The small molecule below binds the protein below.
Small molecule (SMILES): OC[C@H]1O[C@H](O[C@@H]2[C@@H](OC[C@H]3O[C@H](OC[C@H]4OC[C@@H](O)[C@@H](O[C@H]5O[C@H](CO)[C@@H](O)[C@H](O)[C@@H]5O[C@H]5O[C@H](CO)[C@@H](O)[C@H](O)[C@@H]5O[C@H]5O[C@H](CO)[C@@H](O)[C@H](O)[C@@H]5O)[C@@H]4O)[C@@H](O)[C@@H](O[C@H]4O[C@H](CO)[C@@H](O)[C@H](O)[C@@H]4O[C@H]4O[C@H](CO)[C@@H](O)[C@H](O)[C@@H]4O)[C@@H]3O)O[C@H](CO)[C@@H](O)[C@@H]2O)[C@@H](O)[C@@H](O)[C@@H]1O

Binding-site contacts:
Ligand atom O3 contacts residue LYS99 of chain 1.B at 3.1 Å (salt-bridge).
Ligand atom C3 contacts residue ASP108 of chain 1.B at 3.5 Å.
Ligand atom O6 contacts residue ASP106 of chain 1.B at 3.6 Å (salt-bridge).
Ligand atom O2 contacts residue LYS99 of chain 1.B at 2.7 Å (salt-bridge).
Ligand atom C1 contacts residue FOD20 of chain 1.E at 1.4 Å.
Ligand atom O4 contacts residue ASN33 of chain 1.E at 3.2 Å (h-bond).
Ligand atom O2 contacts residue SER54 of chain 1.B at 3.0 Å (h-bond).
Ligand atom C6 contacts residue ASP106 of chain 1.B at 3.4 Å.
Ligand atom C1 contacts residue THR53 of chain 1.B at 3.0 Å.
Ligand atom C4 contacts residue SER105 of chain 1.B at 3.2 Å.
Ligand atom O2 contacts residue FOD20 of chain 1.E at 2.8 Å (h-bond).
Ligand atom O5 contacts residue ASN33 of chain 1.E at 3.2 Å (h-bond).
Ligand atom O6 contacts residue THR33 of chain 1.B at 2.9 Å (h-bond).
Ligand atom O6 contacts residue THR53 of chain 1.B at 3.3 Å (h-bond).
Ligand atom O6 contacts residue THR56 of chain 1.B at 3.5 Å (h-bond).
Ligand atom O4 contacts residue ASP108 of chain 1.B at 3.0 Å (salt-bridge).
Ligand atom O3 contacts residue ASP108 of chain 1.B at 2.7 Å (salt-bridge).
Ligand atom O4 contacts residue ASP106 of chain 1.B at 3.3 Å.
Ligand atom O5 contacts residue FOD20 of chain 1.E at 1.6 Å (h-bond).
Ligand atom O5 contacts residue THR33 of chain 1.B at 2.9 Å (h-bond).
Ligand atom O6 contacts residue LYS99 of chain 1.B at 3.4 Å.
Ligand atom C2 contacts residue FOD20 of chain 1.E at 2.5 Å.
Ligand atom O4 contacts residue ASN107 of chain 1.B at 3.1 Å (h-bond).
Ligand atom C5 contacts residue FOD20 of chain 1.E at 3.0 Å.
Ligand atom O2 contacts residue HIS32 of chain 1.B at 3.4 Å.
Ligand atom O2 contacts residue THR33 of chain 1.B at 2.7 Å (h-bond).
Ligand atom C2 contacts residue THR53 of chain 1.B at 3.4 Å.
Ligand atom C3 contacts residue SER105 of chain 1.B at 3.3 Å.
Ligand atom O2 contacts residue ALA31 of chain 1.B at 3.2 Å (h-bond).
Ligand atom O5 contacts residue TYR94 of chain 1.A at 3.5 Å (h-bond).
Ligand atom O6 contacts residue GLY93 of chain 1.A at 2.7 Å (h-bond).
Ligand atom O4 contacts residue SER105 of chain 1.B at 2.6 Å (h-bond).
Ligand atom O6 contacts residue TRP30 of chain 1.E at 3.4 Å (h-bond).
Ligand atom O5 contacts residue THR53 of chain 1.B at 2.9 Å (h-bond).
Ligand atom O6 contacts residue ASN33 of chain 1.E at 3.4 Å (h-bond).
Ligand atom C5 contacts residue SER105 of chain 1.B at 3.5 Å.
Ligand atom C2 contacts residue ALA31 of chain 1.B at 3.4 Å (hydrophobic).
Ligand atom O3 contacts residue ALA31 of chain 1.B at 2.7 Å (h-bond).
Ligand atom O2 contacts residue THR53 of chain 1.B at 2.6 Å (h-bond).
Ligand atom C1 contacts residue ALA31 of chain 1.B at 3.2 Å (hydrophobic).

Sequence of chain 1.E:
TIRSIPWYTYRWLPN

Sequence of chain 1.A:
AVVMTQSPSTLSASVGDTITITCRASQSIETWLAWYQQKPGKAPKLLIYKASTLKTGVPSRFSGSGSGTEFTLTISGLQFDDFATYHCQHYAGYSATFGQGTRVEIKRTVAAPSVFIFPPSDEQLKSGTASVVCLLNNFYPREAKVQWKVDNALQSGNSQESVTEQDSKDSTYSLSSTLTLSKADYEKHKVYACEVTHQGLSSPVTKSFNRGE

Sequence of chain 1.B:
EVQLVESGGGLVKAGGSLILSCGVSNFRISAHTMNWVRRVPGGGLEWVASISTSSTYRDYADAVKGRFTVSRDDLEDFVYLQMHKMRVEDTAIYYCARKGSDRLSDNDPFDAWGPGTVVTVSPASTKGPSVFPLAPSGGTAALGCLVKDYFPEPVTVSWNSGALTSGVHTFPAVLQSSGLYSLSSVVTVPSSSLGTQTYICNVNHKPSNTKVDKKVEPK